Sequence of chain 36.C:
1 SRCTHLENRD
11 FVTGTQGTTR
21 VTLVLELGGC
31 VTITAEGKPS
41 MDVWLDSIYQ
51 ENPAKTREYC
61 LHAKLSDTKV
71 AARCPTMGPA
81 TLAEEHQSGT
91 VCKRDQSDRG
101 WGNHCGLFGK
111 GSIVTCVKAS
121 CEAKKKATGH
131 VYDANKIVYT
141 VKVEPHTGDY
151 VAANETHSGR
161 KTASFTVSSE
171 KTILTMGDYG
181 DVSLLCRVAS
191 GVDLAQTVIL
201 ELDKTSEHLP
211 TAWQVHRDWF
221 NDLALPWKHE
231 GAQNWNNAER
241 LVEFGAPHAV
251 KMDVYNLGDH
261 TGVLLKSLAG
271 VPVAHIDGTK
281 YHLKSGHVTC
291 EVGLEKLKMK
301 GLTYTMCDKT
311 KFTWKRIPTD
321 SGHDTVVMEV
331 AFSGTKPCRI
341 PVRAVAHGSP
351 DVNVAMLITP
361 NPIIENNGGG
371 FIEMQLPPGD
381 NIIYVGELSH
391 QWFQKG

Sequence of chain 36.A:
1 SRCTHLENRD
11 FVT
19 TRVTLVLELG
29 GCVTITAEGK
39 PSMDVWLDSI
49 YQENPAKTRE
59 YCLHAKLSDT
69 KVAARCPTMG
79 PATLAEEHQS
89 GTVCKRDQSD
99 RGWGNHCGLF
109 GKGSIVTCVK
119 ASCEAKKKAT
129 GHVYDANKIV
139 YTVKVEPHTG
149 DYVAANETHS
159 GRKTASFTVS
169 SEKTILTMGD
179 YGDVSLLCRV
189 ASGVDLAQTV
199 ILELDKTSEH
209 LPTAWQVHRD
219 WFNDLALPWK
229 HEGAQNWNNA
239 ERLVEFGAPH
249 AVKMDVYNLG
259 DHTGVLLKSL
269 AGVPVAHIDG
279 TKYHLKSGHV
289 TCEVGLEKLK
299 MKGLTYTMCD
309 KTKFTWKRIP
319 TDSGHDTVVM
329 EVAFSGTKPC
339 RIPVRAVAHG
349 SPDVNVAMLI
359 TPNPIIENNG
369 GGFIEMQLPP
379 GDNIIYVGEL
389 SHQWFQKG

A protein and the small-molecule ligand that binds it are described below.
Small molecule (SMILES): CC(=O)N[C@@H]1[C@@H](O)[C@H](O)[C@@H](CO)O[C@H]1O

Binding-site contacts:
Ligand atom C2 contacts residue GLU155 of chain 36.C at 3.7 Å.
Ligand atom C1 contacts residue ASN154 of chain 36.C at 1.4 Å.
Ligand atom C8 contacts residue ASN154 of chain 36.C at 3.6 Å.
Ligand atom C3 contacts residue GLU155 of chain 36.C at 3.7 Å.
Ligand atom C1 contacts residue HIS104 of chain 36.A at 3.4 Å.
Ligand atom C4 contacts residue ASN154 of chain 36.C at 4.2 Å.
Ligand atom O5 contacts residue ASN154 of chain 36.C at 2.3 Å (h-bond).
Ligand atom O3 contacts residue GLU155 of chain 36.C at 4.3 Å.
Ligand atom C1 contacts residue GLU155 of chain 36.C at 3.9 Å.
Ligand atom N2 contacts residue GLU155 of chain 36.C at 3.0 Å (salt-bridge).
Ligand atom C7 contacts residue ASN154 of chain 36.C at 3.3 Å.
Ligand atom C3 contacts residue ASN154 of chain 36.C at 3.7 Å.
Ligand atom N2 contacts residue ASN154 of chain 36.C at 2.9 Å (h-bond).
Ligand atom C7 contacts residue GLU155 of chain 36.C at 3.9 Å.
Ligand atom C2 contacts residue ASN154 of chain 36.C at 2.4 Å.
Ligand atom O5 contacts residue HIS104 of chain 36.A at 3.1 Å (h-bond).
Ligand atom C6 contacts residue HIS104 of chain 36.A at 4.0 Å.
Ligand atom C5 contacts residue HIS104 of chain 36.A at 3.6 Å.
Ligand atom C5 contacts residue ASN154 of chain 36.C at 3.6 Å.
Ligand atom O7 contacts residue ASN154 of chain 36.C at 3.2 Å (h-bond).
Ligand atom C8 contacts residue GLU155 of chain 36.C at 3.8 Å.